This protein binds this small molecule.
Small molecule (SMILES): Cc1cn([C@H]2C[C@H](O[P](=O)(O)OC[C@H]3O[C@@H](n4cc(C)c(=O)[nH]c4=O)C[C@@H]3O[P](=O)(O)OC[C@H]3O[C@@H](n4cc(C)c(=O)[nH]c4=O)C[C@@H]3O[P](=O)(O)OC[C@H]3O[C@@H](n4cc(C)c(=O)[nH]c4=O)C[C@@H]3O[P](=O)(O)OC[C@H]3O[C@@H](n4cc(C)c(=O)[nH]c4=O)C[C@@H]3O[P](=O)(O)OC[C@H]3O[C@@H](n4cc(C)c(=O)[nH]c4=O)C[C@@H]3O)[C@@H](CO[P](=O)(O)O[C@H]3C[C@H](n4cc(C)c(=O)[nH]c4=O)O[C@@H]3CO[P](=O)(O)O[C@H]3C[C@H](n4cc(C)c(=O)[nH]c4=O)O[C@@H]3CO[P](=O)(O)O[C@H]3C[C@H](n4cc(C)c(=O)[nH]c4=O)O[C@@H]3COP(=O)=O)O2)c(=O)[nH]c1=O

Sequence of chain 10.A:
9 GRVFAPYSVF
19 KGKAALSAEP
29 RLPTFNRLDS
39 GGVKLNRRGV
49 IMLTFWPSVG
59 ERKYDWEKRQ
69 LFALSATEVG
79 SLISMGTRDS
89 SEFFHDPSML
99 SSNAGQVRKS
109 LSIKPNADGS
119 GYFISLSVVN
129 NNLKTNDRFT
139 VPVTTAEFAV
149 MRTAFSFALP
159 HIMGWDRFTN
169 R

Binding-site contacts:
Ligand atom O4 contacts residue LYS21 of chain 20.A at 2.9 Å (salt-bridge).
Ligand atom N3 contacts residue PHE18 of chain 10.A at 3.4 Å.
Ligand atom C4 contacts residue PHE18 of chain 10.A at 3.3 Å (hydrophobic).
Ligand atom O4' contacts residue MET50 of chain 16.A at 3.4 Å.
Ligand atom C5' contacts residue TYR62 of chain 10.A at 3.2 Å (hydrophobic).
Ligand atom N1 contacts residue PHE12 of chain 10.A at 3.3 Å.
Ligand atom C1' contacts residue LEU98 of chain 16.A at 3.5 Å (hydrophobic).
Ligand atom N3 contacts residue PHE12 of chain 10.A at 2.9 Å.
Ligand atom O4 contacts residue PHE92 of chain 16.A at 3.5 Å (h-bond).
Ligand atom C5 contacts residue HIS93 of chain 16.A at 3.5 Å.
Ligand atom C7 contacts residue HIS93 of chain 16.A at 3.5 Å.
Ligand atom C4 contacts residue PHE92 of chain 16.A at 3.3 Å (hydrophobic).
Ligand atom O4 contacts residue SER16 of chain 10.A at 3.0 Å (h-bond).
Ligand atom C1' contacts residue ASP94 of chain 16.A at 3.5 Å.
Ligand atom C5 contacts residue PHE18 of chain 10.A at 3.4 Å (hydrophobic).
Ligand atom C2 contacts residue PHE12 of chain 10.A at 2.9 Å (hydrophobic).
Ligand atom C6 contacts residue TRP64 of chain 10.A at 3.2 Å (hydrophobic).
Ligand atom O2 contacts residue ASP94 of chain 16.A at 3.0 Å (salt-bridge).
Ligand atom O4' contacts residue TRP64 of chain 10.A at 2.9 Å (h-bond).
Ligand atom O2 contacts residue TRP64 of chain 10.A at 3.1 Å.
Ligand atom O2 contacts residue PHE12 of chain 10.A at 3.2 Å.
Ligand atom O4' contacts residue HIS93 of chain 16.A at 3.4 Å.
Ligand atom N3 contacts residue LYS21 of chain 20.A at 2.8 Å.
Ligand atom O2 contacts residue LEU98 of chain 16.A at 3.4 Å.
Ligand atom C7 contacts residue TRP64 of chain 10.A at 3.5 Å (hydrophobic).
Ligand atom O4 contacts residue PHE12 of chain 10.A at 3.2 Å.
Ligand atom O2 contacts residue MET97 of chain 16.A at 3.4 Å.
Ligand atom O4 contacts residue PRO14 of chain 10.A at 3.5 Å.
Ligand atom N3 contacts residue PHE92 of chain 16.A at 3.0 Å (h-bond).
Ligand atom O2 contacts residue ARG60 of chain 10.A at 3.0 Å.
Ligand atom O3' contacts residue ALA71 of chain 16.A at 3.4 Å.
Ligand atom C4 contacts residue PHE12 of chain 10.A at 3.2 Å (hydrophobic).
Ligand atom C4 contacts residue LYS21 of chain 20.A at 3.4 Å.
Ligand atom OP1 contacts residue TYR62 of chain 10.A at 2.8 Å (h-bond).
Ligand atom C2 contacts residue TRP64 of chain 10.A at 3.5 Å (hydrophobic).
Ligand atom OP1 contacts residue HIS93 of chain 16.A at 2.7 Å (h-bond).
Ligand atom OP1 contacts residue ALA71 of chain 16.A at 2.9 Å (h-bond).
Ligand atom OP1 contacts residue LYS61 of chain 10.A at 3.0 Å.
Ligand atom OP1 contacts residue LYS107 of chain 16.A at 2.8 Å (salt-bridge).
Ligand atom OP2 contacts residue LYS107 of chain 16.A at 2.6 Å (salt-bridge).

Sequence of chain 20.A:
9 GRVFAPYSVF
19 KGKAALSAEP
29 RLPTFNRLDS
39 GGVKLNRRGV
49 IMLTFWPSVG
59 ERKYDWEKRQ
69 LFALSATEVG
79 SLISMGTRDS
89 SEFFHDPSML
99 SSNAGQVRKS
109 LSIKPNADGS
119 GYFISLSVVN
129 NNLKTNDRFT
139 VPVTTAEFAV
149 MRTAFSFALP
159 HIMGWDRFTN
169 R

Sequence of chain 16.A:
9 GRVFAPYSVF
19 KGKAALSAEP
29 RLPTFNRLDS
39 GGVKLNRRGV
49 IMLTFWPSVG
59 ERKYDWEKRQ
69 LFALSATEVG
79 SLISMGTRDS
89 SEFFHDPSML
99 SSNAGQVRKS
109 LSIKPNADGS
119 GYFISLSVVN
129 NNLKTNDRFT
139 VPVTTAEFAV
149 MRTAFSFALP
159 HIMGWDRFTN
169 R